Binding-site contacts:
Ligand atom C5B contacts residue HIS62 of chain 2.A at 4.0 Å.
Ligand atom BR contacts residue CYS69 of chain 1.B at 4.2 Å.
Ligand atom C6 contacts residue ASN60 of chain 2.A at 3.5 Å.
Ligand atom C4 contacts residue TRP73 of chain 1.B at 3.4 Å (hydrophobic).
Ligand atom N3 contacts residue TRP73 of chain 1.B at 3.6 Å.
Ligand atom C4 contacts residue ILE63 of chain 2.A at 3.9 Å (hydrophobic).
Ligand atom O5' contacts residue HIS62 of chain 2.A at 4.0 Å.
Ligand atom O3' contacts residue TRP73 of chain 1.B at 3.7 Å.
Ligand atom O2 contacts residue ASN60 of chain 2.A at 4.1 Å.
Ligand atom C5B contacts residue TRP73 of chain 1.B at 4.0 Å (hydrophobic).
Ligand atom O4 contacts residue TRP73 of chain 1.B at 3.1 Å.
Ligand atom C5 contacts residue ASN60 of chain 2.A at 3.5 Å.
Ligand atom BR contacts residue LEU66 of chain 1.B at 3.8 Å.
Ligand atom O3' contacts residue SER117 of chain 1.B at 3.9 Å.
Ligand atom C5 contacts residue TRP73 of chain 1.B at 3.7 Å (hydrophobic).
Ligand atom C6 contacts residue TRP73 of chain 1.B at 3.9 Å (hydrophobic).
Ligand atom C5B contacts residue ILE63 of chain 2.A at 3.8 Å (hydrophobic).
Ligand atom C5B contacts residue ALA70 of chain 1.B at 3.8 Å (hydrophobic).
Ligand atom C2 contacts residue TRP73 of chain 1.B at 3.4 Å (hydrophobic).
Ligand atom C4 contacts residue ASN60 of chain 2.A at 3.5 Å.
Ligand atom N1 contacts residue ASN60 of chain 2.A at 3.4 Å (h-bond).
Ligand atom C3' contacts residue SER117 of chain 1.B at 3.9 Å.
Ligand atom C2' contacts residue TRP73 of chain 1.B at 3.1 Å (hydrophobic).
Ligand atom C5A contacts residue TRP73 of chain 1.B at 3.8 Å (hydrophobic).
Ligand atom P contacts residue HIS62 of chain 2.A at 4.1 Å.
Ligand atom C5 contacts residue HIS62 of chain 2.A at 4.3 Å.
Ligand atom C5A contacts residue ASN60 of chain 2.A at 4.3 Å.
Ligand atom N1 contacts residue TRP73 of chain 1.B at 3.9 Å.
Ligand atom N3 contacts residue ASN60 of chain 2.A at 3.4 Å (h-bond).
Ligand atom C1' contacts residue TRP73 of chain 1.B at 4.1 Å (hydrophobic).
Ligand atom C5A contacts residue HIS62 of chain 2.A at 3.8 Å.
Ligand atom O4 contacts residue ASN60 of chain 2.A at 4.1 Å.
Ligand atom BR contacts residue ALA70 of chain 1.B at 3.9 Å.
Ligand atom C1' contacts residue ASN60 of chain 2.A at 4.3 Å.
Ligand atom O2 contacts residue TRP73 of chain 1.B at 3.6 Å.
Ligand atom C3' contacts residue TRP73 of chain 1.B at 3.9 Å (hydrophobic).
Ligand atom BR contacts residue HIS62 of chain 2.A at 4.3 Å.
Ligand atom O4 contacts residue ILE63 of chain 2.A at 3.2 Å.
Ligand atom O1P contacts residue HIS62 of chain 2.A at 2.9 Å (h-bond).
Ligand atom C2 contacts residue ASN60 of chain 2.A at 3.5 Å.

Sequence of chain 1.B:
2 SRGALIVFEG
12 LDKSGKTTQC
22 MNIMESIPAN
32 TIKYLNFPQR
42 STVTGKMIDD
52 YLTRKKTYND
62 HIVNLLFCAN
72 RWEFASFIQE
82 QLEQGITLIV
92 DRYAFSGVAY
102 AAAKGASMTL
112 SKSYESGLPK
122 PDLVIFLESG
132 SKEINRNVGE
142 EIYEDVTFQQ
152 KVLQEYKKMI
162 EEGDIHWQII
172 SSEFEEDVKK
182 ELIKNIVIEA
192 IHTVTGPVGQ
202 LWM

The small molecule below binds the protein below.
Small molecule (SMILES): O=c1[nH]c(=O)n([C@H]2C[C@H](O)[C@@H](COP(=O)(O)O)O2)cc1/C=C/Br

Sequence of chain 2.A:
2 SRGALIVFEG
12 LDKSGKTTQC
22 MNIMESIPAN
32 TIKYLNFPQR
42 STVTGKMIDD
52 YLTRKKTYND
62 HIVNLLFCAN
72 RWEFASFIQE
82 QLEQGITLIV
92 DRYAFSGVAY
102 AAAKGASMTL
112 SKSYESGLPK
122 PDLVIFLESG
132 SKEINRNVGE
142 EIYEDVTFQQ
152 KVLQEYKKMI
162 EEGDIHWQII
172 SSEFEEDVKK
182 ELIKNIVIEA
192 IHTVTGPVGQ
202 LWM